Sequence of chain 1.K:
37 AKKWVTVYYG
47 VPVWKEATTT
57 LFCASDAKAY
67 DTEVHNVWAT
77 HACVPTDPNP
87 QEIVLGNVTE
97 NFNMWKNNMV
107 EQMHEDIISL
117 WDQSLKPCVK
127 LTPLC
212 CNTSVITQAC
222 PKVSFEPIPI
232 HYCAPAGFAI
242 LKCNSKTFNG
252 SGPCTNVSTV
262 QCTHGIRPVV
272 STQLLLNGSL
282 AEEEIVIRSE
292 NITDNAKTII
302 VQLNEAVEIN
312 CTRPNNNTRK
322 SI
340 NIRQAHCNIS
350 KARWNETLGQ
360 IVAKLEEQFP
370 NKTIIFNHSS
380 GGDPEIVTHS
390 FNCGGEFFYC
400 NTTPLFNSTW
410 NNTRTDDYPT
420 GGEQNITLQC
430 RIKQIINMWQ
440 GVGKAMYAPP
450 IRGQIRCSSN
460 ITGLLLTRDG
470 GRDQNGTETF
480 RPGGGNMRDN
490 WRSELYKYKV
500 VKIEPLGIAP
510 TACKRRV

Binding-site contacts:
Ligand atom C7 contacts residue ASN424 of chain 1.K at 3.6 Å.
Ligand atom C2 contacts residue ASN424 of chain 1.K at 2.3 Å.
Ligand atom C5 contacts residue NAG1 of chain 1.OA at 4.2 Å.
Ligand atom C8 contacts residue GLN423 of chain 1.K at 4.5 Å.
Ligand atom O5 contacts residue NAG1 of chain 1.OA at 4.0 Å.
Ligand atom O6 contacts residue NAG1 of chain 1.NA at 2.9 Å (h-bond).
Ligand atom O5 contacts residue ASN347 of chain 1.K at 3.2 Å (h-bond).
Ligand atom O5 contacts residue ASN424 of chain 1.K at 2.4 Å (h-bond).
Ligand atom N2 contacts residue ASN424 of chain 1.K at 2.7 Å (h-bond).
Ligand atom C6 contacts residue NAG2 of chain 1.OA at 4.2 Å.
Ligand atom C6 contacts residue NAG1 of chain 1.OA at 3.4 Å.
Ligand atom C1 contacts residue ASN347 of chain 1.K at 4.3 Å.
Ligand atom C5 contacts residue ASN347 of chain 1.K at 4.3 Å.
Ligand atom O6 contacts residue ASN347 of chain 1.K at 4.3 Å.
Ligand atom C8 contacts residue GLU422 of chain 1.K at 3.0 Å.
Ligand atom C6 contacts residue NAG1 of chain 1.NA at 3.8 Å.
Ligand atom C4 contacts residue ASN424 of chain 1.K at 4.2 Å.
Ligand atom C6 contacts residue ASN347 of chain 1.K at 4.0 Å.
Ligand atom O7 contacts residue NAG2 of chain 1.NA at 4.2 Å.
Ligand atom C1 contacts residue ASN424 of chain 1.K at 1.4 Å.
Ligand atom C5 contacts residue ASN424 of chain 1.K at 3.7 Å.
Ligand atom O6 contacts residue ASN311 of chain 1.K at 3.7 Å.
Ligand atom C3 contacts residue ASN424 of chain 1.K at 3.6 Å.
Ligand atom C4 contacts residue NAG1 of chain 1.OA at 4.2 Å.
Ligand atom O6 contacts residue NAG1 of chain 1.OA at 4.4 Å.
Ligand atom O7 contacts residue GLU422 of chain 1.K at 4.4 Å.
Ligand atom O5 contacts residue NAG1 of chain 1.NA at 4.1 Å.
Ligand atom C5 contacts residue NAG1 of chain 1.NA at 3.6 Å.
Ligand atom C8 contacts residue NAG1 of chain 1.NA at 3.6 Å.
Ligand atom N2 contacts residue GLU422 of chain 1.K at 4.0 Å.
Ligand atom O7 contacts residue ASN424 of chain 1.K at 4.0 Å.
Ligand atom C7 contacts residue GLU422 of chain 1.K at 3.6 Å.
Ligand atom C1 contacts residue NAG1 of chain 1.OA at 4.4 Å.

The small molecule below binds the protein below.
Small molecule (SMILES): CC(=O)N[C@H]1[C@H](O[C@H]2[C@H](O)[C@@H](NC(C)=O)CO[C@@H]2CO)O[C@H](CO)[C@@H](O[C@@H]2O[C@H](CO)[C@@H](O)[C@H](O)[C@@H]2O)[C@@H]1O